Sequence of chain 2.I:
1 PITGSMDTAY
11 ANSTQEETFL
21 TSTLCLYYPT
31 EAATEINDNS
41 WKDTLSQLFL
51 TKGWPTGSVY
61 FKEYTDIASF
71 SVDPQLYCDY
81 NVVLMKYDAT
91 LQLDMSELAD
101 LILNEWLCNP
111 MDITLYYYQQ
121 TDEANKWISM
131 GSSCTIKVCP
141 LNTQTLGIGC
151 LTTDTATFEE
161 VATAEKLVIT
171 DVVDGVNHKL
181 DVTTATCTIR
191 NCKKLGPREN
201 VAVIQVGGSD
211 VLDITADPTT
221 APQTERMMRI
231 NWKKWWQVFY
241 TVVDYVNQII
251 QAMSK

Binding-site contacts:
Ligand atom C1 contacts residue ASN12 of chain 2.I at 2.1 Å.
Ligand atom N2 contacts residue ASN12 of chain 2.I at 3.8 Å.
Ligand atom C7 contacts residue ASN12 of chain 2.I at 3.9 Å.
Ligand atom O5 contacts residue ASN12 of chain 2.I at 2.6 Å (h-bond).
Ligand atom C2 contacts residue ASN12 of chain 2.I at 3.2 Å.
Ligand atom C5 contacts residue ASN12 of chain 2.I at 4.0 Å.
Ligand atom O7 contacts residue ASN12 of chain 2.I at 3.7 Å.

The small molecule below binds the protein below.
Small molecule (SMILES): CC(=O)N[C@H]1[C@H](O[C@H]2[C@H](O)[C@@H](NC(C)=O)CO[C@@H]2CO)O[C@H](CO)[C@@H](O)[C@@H]1O